A protein and the small-molecule ligand that binds it are described below.
Small molecule (SMILES): CC(=O)N[C@@H]1[C@@H](O)[C@H](O)[C@@H](CO)O[C@H]1O

Sequence of chain 1.A:
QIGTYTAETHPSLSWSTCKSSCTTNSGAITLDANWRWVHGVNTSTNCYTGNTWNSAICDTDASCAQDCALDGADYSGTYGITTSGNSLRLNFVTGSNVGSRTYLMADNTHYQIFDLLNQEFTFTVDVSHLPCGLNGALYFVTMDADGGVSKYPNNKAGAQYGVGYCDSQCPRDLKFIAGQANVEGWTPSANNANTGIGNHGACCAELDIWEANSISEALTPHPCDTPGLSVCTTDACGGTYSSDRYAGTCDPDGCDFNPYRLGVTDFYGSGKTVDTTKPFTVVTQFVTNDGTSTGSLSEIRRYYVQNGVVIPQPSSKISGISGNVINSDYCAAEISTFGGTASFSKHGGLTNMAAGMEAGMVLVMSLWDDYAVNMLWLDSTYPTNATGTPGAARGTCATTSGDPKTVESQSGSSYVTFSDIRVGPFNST

Binding-site contacts:
Ligand atom C6 contacts residue ASN45 of chain 1.A at 3.5 Å.
Ligand atom C3 contacts residue ASN45 of chain 1.A at 3.9 Å.
Ligand atom C6 contacts residue TYR6 of chain 1.A at 3.9 Å (hydrophobic).
Ligand atom O6 contacts residue ASN45 of chain 1.A at 2.7 Å (h-bond).
Ligand atom O6 contacts residue TYR6 of chain 1.A at 4.3 Å.
Ligand atom O5 contacts residue ASN45 of chain 1.A at 2.0 Å (h-bond).
Ligand atom O7 contacts residue ASN45 of chain 1.A at 3.6 Å.
Ligand atom C8 contacts residue ASN45 of chain 1.A at 3.1 Å.
Ligand atom O3 contacts residue ASN45 of chain 1.A at 4.4 Å.
Ligand atom C4 contacts residue ASN45 of chain 1.A at 4.2 Å.
Ligand atom C2 contacts residue ASN45 of chain 1.A at 2.4 Å.
Ligand atom N2 contacts residue ASN45 of chain 1.A at 2.5 Å (h-bond).
Ligand atom C7 contacts residue ASN45 of chain 1.A at 2.8 Å.
Ligand atom C1 contacts residue ASN45 of chain 1.A at 1.5 Å.
Ligand atom C5 contacts residue ASN45 of chain 1.A at 3.4 Å.
Ligand atom O6 contacts residue THR46 of chain 1.A at 3.9 Å.